A protein and the small-molecule ligand that binds it are described below.
Small molecule (SMILES): c1ccc(-c2ccc([C@H](c3ccccc3)n3ccnc3)cc2)cc1

Sequence of chain 1.A:
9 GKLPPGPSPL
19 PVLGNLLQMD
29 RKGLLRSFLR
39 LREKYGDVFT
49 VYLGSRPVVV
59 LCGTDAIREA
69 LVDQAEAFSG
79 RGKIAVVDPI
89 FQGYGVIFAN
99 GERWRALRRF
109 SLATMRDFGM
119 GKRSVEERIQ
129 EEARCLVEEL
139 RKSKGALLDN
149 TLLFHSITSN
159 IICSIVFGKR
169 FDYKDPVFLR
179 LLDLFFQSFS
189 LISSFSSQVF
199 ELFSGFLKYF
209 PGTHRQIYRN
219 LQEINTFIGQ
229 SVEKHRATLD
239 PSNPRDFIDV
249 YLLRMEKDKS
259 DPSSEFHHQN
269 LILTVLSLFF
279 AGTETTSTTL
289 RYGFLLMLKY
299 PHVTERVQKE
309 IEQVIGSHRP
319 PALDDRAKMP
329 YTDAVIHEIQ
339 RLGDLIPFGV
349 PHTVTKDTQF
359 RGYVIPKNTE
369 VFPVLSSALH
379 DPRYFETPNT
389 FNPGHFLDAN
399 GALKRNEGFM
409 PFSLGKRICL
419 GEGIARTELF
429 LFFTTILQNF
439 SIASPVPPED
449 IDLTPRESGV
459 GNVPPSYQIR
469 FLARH

Binding-site contacts:
Ligand atom CDE contacts residue CM51 of chain 2.I at 3.5 Å.
Ligand atom CDA contacts residue CM51 of chain 2.I at 3.7 Å.
Ligand atom CCE contacts residue PHE204 of chain 1.A at 3.4 Å (hydrophobic).
Ligand atom CDD contacts residue TYR50 of chain 2.A at 3.6 Å (hydrophobic).
Ligand atom CBF contacts residue LEU32 of chain 2.A at 3.9 Å (hydrophobic).
Ligand atom NAB contacts residue MET27 of chain 2.A at 3.6 Å.
Ligand atom CBC contacts residue ARG29 of chain 2.A at 3.3 Å.
Ligand atom CAC contacts residue GLU199 of chain 1.A at 3.7 Å.
Ligand atom CAF contacts residue VAL85 of chain 2.A at 3.5 Å (hydrophobic).
Ligand atom CDC contacts residue CM51 of chain 2.I at 3.5 Å.
Ligand atom CDF contacts residue CM51 of chain 2.I at 3.3 Å.
Ligand atom NAD contacts residue PHE204 of chain 1.A at 3.8 Å.
Ligand atom CCC contacts residue LEU32 of chain 2.A at 3.9 Å (hydrophobic).
Ligand atom CBD contacts residue GLY457 of chain 2.A at 3.8 Å.
Ligand atom CAE contacts residue VAL85 of chain 2.A at 3.8 Å (hydrophobic).
Ligand atom CBD contacts residue PHE346 of chain 2.A at 3.5 Å (hydrophobic).
Ligand atom CBC contacts residue GLY457 of chain 2.A at 3.8 Å.
Ligand atom CDE contacts residue LEU51 of chain 2.A at 3.9 Å (hydrophobic).
Ligand atom CBD contacts residue VAL458 of chain 2.A at 3.6 Å (hydrophobic).
Ligand atom CBA contacts residue LEU32 of chain 2.A at 3.7 Å (hydrophobic).
Ligand atom CBB contacts residue LEU32 of chain 2.A at 3.8 Å (hydrophobic).
Ligand atom CAE contacts residue GLU199 of chain 1.A at 3.9 Å.
Ligand atom CBE contacts residue VAL458 of chain 2.A at 3.4 Å (hydrophobic).
Ligand atom CAF contacts residue MET27 of chain 2.A at 3.2 Å (hydrophobic).
Ligand atom CCC contacts residue GLN26 of chain 2.A at 3.8 Å.
Ligand atom CCB contacts residue GLN26 of chain 2.A at 3.8 Å.
Ligand atom CAC contacts residue VAL458 of chain 2.A at 3.5 Å (hydrophobic).
Ligand atom CAC contacts residue PHE204 of chain 1.A at 3.7 Å (hydrophobic).
Ligand atom CDB contacts residue GLN26 of chain 2.A at 3.2 Å.
Ligand atom CDB contacts residue CM51 of chain 2.I at 3.6 Å.
Ligand atom CAE contacts residue MET27 of chain 2.A at 3.8 Å (hydrophobic).
Ligand atom CDD contacts residue LEU51 of chain 2.A at 3.7 Å (hydrophobic).
Ligand atom NAD contacts residue GLU199 of chain 1.A at 2.9 Å (salt-bridge).
Ligand atom CBF contacts residue VAL458 of chain 2.A at 3.5 Å (hydrophobic).
Ligand atom CDC contacts residue TYR50 of chain 2.A at 3.3 Å (hydrophobic).
Ligand atom CCB contacts residue LEU32 of chain 2.A at 3.4 Å (hydrophobic).
Ligand atom CBD contacts residue ARG29 of chain 2.A at 3.2 Å.
Ligand atom CCF contacts residue PHE204 of chain 1.A at 3.7 Å (hydrophobic).
Ligand atom CDD contacts residue VAL49 of chain 2.A at 3.6 Å (hydrophobic).
Ligand atom CBE contacts residue PHE346 of chain 2.A at 3.5 Å (hydrophobic).

Sequence of chain 2.A:
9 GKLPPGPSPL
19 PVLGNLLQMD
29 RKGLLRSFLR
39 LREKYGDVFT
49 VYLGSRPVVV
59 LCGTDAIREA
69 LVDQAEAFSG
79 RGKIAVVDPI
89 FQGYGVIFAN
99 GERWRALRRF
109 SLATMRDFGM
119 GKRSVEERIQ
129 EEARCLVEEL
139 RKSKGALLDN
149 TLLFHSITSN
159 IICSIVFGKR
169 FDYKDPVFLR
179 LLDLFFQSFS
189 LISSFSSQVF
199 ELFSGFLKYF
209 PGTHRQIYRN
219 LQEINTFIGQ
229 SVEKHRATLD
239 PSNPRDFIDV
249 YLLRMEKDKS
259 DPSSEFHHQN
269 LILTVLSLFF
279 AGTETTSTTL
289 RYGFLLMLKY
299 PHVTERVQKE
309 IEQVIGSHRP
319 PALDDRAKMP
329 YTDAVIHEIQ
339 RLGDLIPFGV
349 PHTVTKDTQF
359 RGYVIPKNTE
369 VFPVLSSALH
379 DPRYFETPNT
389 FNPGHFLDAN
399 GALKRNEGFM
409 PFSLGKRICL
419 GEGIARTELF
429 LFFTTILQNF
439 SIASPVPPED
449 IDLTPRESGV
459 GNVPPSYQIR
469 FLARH